Sequence of chain 1.B:
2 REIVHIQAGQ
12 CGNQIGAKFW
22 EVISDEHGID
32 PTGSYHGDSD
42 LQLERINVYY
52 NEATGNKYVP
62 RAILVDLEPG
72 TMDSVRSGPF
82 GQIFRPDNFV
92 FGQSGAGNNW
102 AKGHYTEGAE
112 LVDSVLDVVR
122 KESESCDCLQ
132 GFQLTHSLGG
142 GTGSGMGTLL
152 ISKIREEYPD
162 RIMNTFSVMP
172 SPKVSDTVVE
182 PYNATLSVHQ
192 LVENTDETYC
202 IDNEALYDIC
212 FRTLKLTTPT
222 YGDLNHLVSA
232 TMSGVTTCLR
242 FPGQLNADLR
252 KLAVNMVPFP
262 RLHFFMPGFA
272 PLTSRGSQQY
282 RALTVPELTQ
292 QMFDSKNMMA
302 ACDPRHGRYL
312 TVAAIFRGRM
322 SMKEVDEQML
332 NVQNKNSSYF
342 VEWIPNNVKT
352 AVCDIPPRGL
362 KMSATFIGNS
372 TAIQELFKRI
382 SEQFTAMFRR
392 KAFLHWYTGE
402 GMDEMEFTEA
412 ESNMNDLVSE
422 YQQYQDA

Binding-site contacts:
Ligand atom C05 contacts residue ALA314 of chain 1.B at 3.3 Å (hydrophobic).
Ligand atom C20 contacts residue THR237 of chain 1.B at 3.7 Å.
Ligand atom C15 contacts residue VAL236 of chain 1.B at 3.1 Å (hydrophobic).
Ligand atom N11 contacts residue LEU253 of chain 1.B at 3.7 Å.
Ligand atom N14 contacts residue TYR200 of chain 1.B at 3.2 Å (h-bond).
Ligand atom C03 contacts residue LEU246 of chain 1.B at 3.7 Å (hydrophobic).
Ligand atom C01 contacts residue CYS239 of chain 1.B at 3.7 Å (hydrophobic).
Ligand atom C20 contacts residue GLN134 of chain 1.B at 3.5 Å.
Ligand atom C15 contacts residue TYR200 of chain 1.B at 3.5 Å (hydrophobic).
Ligand atom C01 contacts residue ILE316 of chain 1.B at 3.5 Å (hydrophobic).
Ligand atom C01 contacts residue LEU246 of chain 1.B at 3.8 Å (hydrophobic).
Ligand atom C12 contacts residue GLU198 of chain 1.B at 3.6 Å.
Ligand atom C02 contacts residue ALA352 of chain 1.B at 3.7 Å (hydrophobic).
Ligand atom C19 contacts residue ASN165 of chain 1.B at 3.9 Å.
Ligand atom C18 contacts residue TYR200 of chain 1.B at 3.8 Å (hydrophobic).
Ligand atom C02 contacts residue ILE316 of chain 1.B at 3.7 Å (hydrophobic).
Ligand atom C21 contacts residue LEU240 of chain 1.B at 3.5 Å (hydrophobic).
Ligand atom C17 contacts residue TYR200 of chain 1.B at 3.3 Å (hydrophobic).
Ligand atom C20 contacts residue LEU250 of chain 1.B at 3.7 Å (hydrophobic).
Ligand atom C08 contacts residue LEU253 of chain 1.B at 3.8 Å (hydrophobic).
Ligand atom C18 contacts residue ASN165 of chain 1.B at 3.8 Å.
Ligand atom C13 contacts residue LEU253 of chain 1.B at 3.8 Å (hydrophobic).
Ligand atom C19 contacts residue GLN134 of chain 1.B at 3.2 Å.
Ligand atom C02 contacts residue LEU246 of chain 1.B at 3.4 Å (hydrophobic).
Ligand atom C20 contacts residue TYR50 of chain 1.B at 3.5 Å (hydrophobic).
Ligand atom N09 contacts residue MET257 of chain 1.B at 3.7 Å.
Ligand atom C10 contacts residue LEU253 of chain 1.B at 3.5 Å (hydrophobic).
Ligand atom C06 contacts residue LEU253 of chain 1.B at 3.8 Å (hydrophobic).
Ligand atom C04 contacts residue ALA314 of chain 1.B at 3.5 Å (hydrophobic).
Ligand atom C10 contacts residue GLU198 of chain 1.B at 3.3 Å.
Ligand atom C18 contacts residue PHE167 of chain 1.B at 3.5 Å (hydrophobic).
Ligand atom C10 contacts residue MET257 of chain 1.B at 3.5 Å (hydrophobic).
Ligand atom C07 contacts residue LEU253 of chain 1.B at 3.8 Å (hydrophobic).
Ligand atom N14 contacts residue GLU198 of chain 1.B at 3.2 Å (salt-bridge).
Ligand atom N09 contacts residue ALA314 of chain 1.B at 3.5 Å.
Ligand atom C21 contacts residue LEU250 of chain 1.B at 3.5 Å (hydrophobic).
Ligand atom N11 contacts residue GLU198 of chain 1.B at 2.8 Å (salt-bridge).
Ligand atom C21 contacts residue THR237 of chain 1.B at 3.7 Å.
Ligand atom N11 contacts residue TYR200 of chain 1.B at 3.6 Å (h-bond).
Ligand atom C12 contacts residue TYR200 of chain 1.B at 3.5 Å (hydrophobic).

This small molecule binds to this protein.
Small molecule (SMILES): c1ccc(CNc2cc3c(cn2)[nH]c2ccccc23)cc1